This small molecule binds to this protein.
Small molecule (SMILES): CC(=O)N[C@@H]1[C@@H](O)[C@H](O)[C@@H](CO)O[C@H]1O

Sequence of chain 1.A:
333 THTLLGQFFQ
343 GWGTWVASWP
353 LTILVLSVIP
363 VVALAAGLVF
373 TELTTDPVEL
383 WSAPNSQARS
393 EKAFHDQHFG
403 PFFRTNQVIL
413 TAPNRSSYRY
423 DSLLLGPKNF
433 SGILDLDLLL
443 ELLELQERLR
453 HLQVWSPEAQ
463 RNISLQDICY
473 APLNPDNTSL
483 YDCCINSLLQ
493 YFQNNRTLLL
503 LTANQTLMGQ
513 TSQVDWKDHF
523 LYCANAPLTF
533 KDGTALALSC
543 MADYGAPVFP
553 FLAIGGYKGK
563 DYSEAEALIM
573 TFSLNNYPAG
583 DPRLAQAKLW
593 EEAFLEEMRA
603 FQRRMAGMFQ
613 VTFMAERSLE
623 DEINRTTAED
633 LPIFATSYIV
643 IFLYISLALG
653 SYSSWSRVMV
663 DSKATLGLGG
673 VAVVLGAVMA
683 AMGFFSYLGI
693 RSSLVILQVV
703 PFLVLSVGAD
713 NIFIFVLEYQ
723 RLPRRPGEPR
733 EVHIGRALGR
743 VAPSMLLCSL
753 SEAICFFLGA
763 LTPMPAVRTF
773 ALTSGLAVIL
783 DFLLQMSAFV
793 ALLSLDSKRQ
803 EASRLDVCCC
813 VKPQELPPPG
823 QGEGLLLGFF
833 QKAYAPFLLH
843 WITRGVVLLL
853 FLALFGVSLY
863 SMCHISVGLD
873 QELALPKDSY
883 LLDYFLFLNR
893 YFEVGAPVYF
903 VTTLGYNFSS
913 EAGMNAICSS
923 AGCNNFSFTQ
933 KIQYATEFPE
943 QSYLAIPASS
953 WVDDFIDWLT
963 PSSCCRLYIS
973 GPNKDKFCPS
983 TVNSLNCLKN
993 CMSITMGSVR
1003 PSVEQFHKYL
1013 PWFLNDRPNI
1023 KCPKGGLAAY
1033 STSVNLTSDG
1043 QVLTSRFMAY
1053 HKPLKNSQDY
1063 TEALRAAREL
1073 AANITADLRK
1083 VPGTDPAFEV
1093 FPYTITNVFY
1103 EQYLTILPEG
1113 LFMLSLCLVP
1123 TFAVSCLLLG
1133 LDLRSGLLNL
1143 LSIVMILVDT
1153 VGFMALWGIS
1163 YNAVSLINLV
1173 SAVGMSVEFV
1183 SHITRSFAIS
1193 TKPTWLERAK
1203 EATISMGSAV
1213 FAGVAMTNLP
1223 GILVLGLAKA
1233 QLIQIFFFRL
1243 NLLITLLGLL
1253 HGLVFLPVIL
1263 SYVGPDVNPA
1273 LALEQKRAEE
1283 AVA

Binding-site contacts:
Ligand atom C2 contacts residue ASN1075 of chain 1.A at 2.6 Å.
Ligand atom O3 contacts residue ASN1075 of chain 1.A at 4.4 Å.
Ligand atom C5 contacts residue ASN1075 of chain 1.A at 3.0 Å.
Ligand atom C1 contacts residue ASN1075 of chain 1.A at 1.4 Å.
Ligand atom C6 contacts residue ASP1079 of chain 1.A at 4.4 Å.
Ligand atom C6 contacts residue ASN1075 of chain 1.A at 4.1 Å.
Ligand atom O6 contacts residue ALA1078 of chain 1.A at 4.4 Å.
Ligand atom C4 contacts residue ASN1075 of chain 1.A at 4.0 Å.
Ligand atom C3 contacts residue ASN1075 of chain 1.A at 3.8 Å.
Ligand atom N2 contacts residue ASN1075 of chain 1.A at 3.0 Å (h-bond).
Ligand atom C7 contacts residue ASN1075 of chain 1.A at 4.2 Å.
Ligand atom O5 contacts residue ASN1075 of chain 1.A at 2.3 Å (h-bond).